Sequence of chain 1.C:
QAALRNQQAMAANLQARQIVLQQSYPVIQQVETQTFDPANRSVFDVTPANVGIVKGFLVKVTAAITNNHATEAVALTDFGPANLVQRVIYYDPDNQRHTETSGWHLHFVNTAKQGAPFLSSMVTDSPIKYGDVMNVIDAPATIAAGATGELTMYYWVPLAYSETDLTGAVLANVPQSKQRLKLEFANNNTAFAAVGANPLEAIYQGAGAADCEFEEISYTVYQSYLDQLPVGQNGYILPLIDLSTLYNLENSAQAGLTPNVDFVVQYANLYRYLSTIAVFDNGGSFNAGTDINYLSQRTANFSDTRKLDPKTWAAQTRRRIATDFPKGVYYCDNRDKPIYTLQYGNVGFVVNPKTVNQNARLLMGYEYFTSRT

Binding-site contacts:
Ligand atom C17 contacts residue ARG330 of chain 1.A at 4.0 Å.
Ligand atom C10 contacts residue GLN327 of chain 1.A at 3.3 Å.
Ligand atom C2 contacts residue TRP167 of chain 1.C at 3.6 Å (hydrophobic).
Ligand atom CL1 contacts residue LEU319 of chain 1.A at 3.5 Å.
Ligand atom C8 contacts residue ARG330 of chain 1.A at 4.0 Å.
Ligand atom C7 contacts residue TRP167 of chain 1.C at 3.5 Å (hydrophobic).
Ligand atom N2 contacts residue LYS66 of chain 1.C at 3.9 Å.
Ligand atom C3 contacts residue GLN327 of chain 1.A at 4.0 Å.
Ligand atom C17 contacts residue GLU174 of chain 1.C at 3.9 Å.
Ligand atom C8 contacts residue LEU69 of chain 1.C at 3.6 Å (hydrophobic).
Ligand atom C9 contacts residue LEU69 of chain 1.C at 3.4 Å (hydrophobic).
Ligand atom C1 contacts residue ARG330 of chain 1.A at 3.8 Å.
Ligand atom C12 contacts residue GLU174 of chain 1.C at 3.3 Å.
Ligand atom C1 contacts residue TRP167 of chain 1.C at 3.8 Å (hydrophobic).
Ligand atom C15 contacts residue LYS66 of chain 1.C at 3.1 Å.
Ligand atom C17 contacts residue TRP167 of chain 1.C at 3.6 Å (hydrophobic).
Ligand atom C9 contacts residue ALA326 of chain 1.A at 4.0 Å (hydrophobic).
Ligand atom C2 contacts residue ARG330 of chain 1.A at 3.6 Å.
Ligand atom C6 contacts residue TRP167 of chain 1.C at 3.4 Å (hydrophobic).
Ligand atom C4 contacts residue GLN327 of chain 1.A at 3.5 Å.
Ligand atom C11 contacts residue GLN327 of chain 1.A at 3.2 Å.
Ligand atom C13 contacts residue GLU174 of chain 1.C at 3.7 Å.
Ligand atom S1 contacts residue ARG330 of chain 1.A at 3.5 Å.
Ligand atom N2 contacts residue GLU174 of chain 1.C at 3.9 Å.
Ligand atom C7 contacts residue ARG330 of chain 1.A at 3.8 Å.
Ligand atom CL1 contacts residue GLN327 of chain 1.A at 3.6 Å.
Ligand atom C3 contacts residue ARG330 of chain 1.A at 3.7 Å.
Ligand atom CL1 contacts residue THR323 of chain 1.A at 3.8 Å.
Ligand atom C15 contacts residue GLU174 of chain 1.C at 3.2 Å.
Ligand atom S1 contacts residue TRP167 of chain 1.C at 4.0 Å.
Ligand atom C6 contacts residue ARG330 of chain 1.A at 3.9 Å.
Ligand atom C14 contacts residue GLU174 of chain 1.C at 3.4 Å.
Ligand atom C5 contacts residue TRP167 of chain 1.C at 3.5 Å (hydrophobic).
Ligand atom N1 contacts residue TRP167 of chain 1.C at 3.8 Å.
Ligand atom C12 contacts residue GLN327 of chain 1.A at 3.8 Å.
Ligand atom C10 contacts residue LEU69 of chain 1.C at 3.9 Å (hydrophobic).
Ligand atom C5 contacts residue ARG330 of chain 1.A at 3.9 Å.
Ligand atom C11 contacts residue ILE39 of chain 1.C at 3.9 Å (hydrophobic).
Ligand atom C9 contacts residue GLN327 of chain 1.A at 3.8 Å.
Ligand atom C12 contacts residue ARG330 of chain 1.A at 3.5 Å.

Sequence of chain 1.A:
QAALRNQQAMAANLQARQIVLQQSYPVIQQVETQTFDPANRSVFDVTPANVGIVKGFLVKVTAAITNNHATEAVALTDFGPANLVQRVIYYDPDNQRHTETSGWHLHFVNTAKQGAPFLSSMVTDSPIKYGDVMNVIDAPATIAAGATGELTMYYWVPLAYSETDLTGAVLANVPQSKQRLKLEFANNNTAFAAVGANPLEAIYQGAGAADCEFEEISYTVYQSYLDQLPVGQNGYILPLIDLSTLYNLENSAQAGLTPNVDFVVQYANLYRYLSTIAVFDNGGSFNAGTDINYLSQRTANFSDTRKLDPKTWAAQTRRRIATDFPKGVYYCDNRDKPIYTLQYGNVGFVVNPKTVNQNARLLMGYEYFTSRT

A protein and the small-molecule ligand that binds it are described below.
Small molecule (SMILES): CN(C)CCCN1c2ccccc2Sc2ccc(Cl)cc21